Binding-site contacts:
Ligand atom O5 contacts residue THR14 of chain 1.D at 4.1 Å.
Ligand atom C1 contacts residue THR14 of chain 1.D at 3.5 Å.
Ligand atom C8 contacts residue ASP13 of chain 1.D at 4.3 Å.
Ligand atom C3 contacts residue THR14 of chain 1.D at 3.6 Å.
Ligand atom O5 contacts residue ASN12 of chain 1.D at 2.4 Å (h-bond).
Ligand atom C1 contacts residue ASN12 of chain 1.D at 1.4 Å.
Ligand atom N2 contacts residue THR14 of chain 1.D at 2.5 Å (h-bond).
Ligand atom C5 contacts residue ASN12 of chain 1.D at 3.7 Å.
Ligand atom C8 contacts residue PRO89 of chain 1.D at 3.8 Å (hydrophobic).
Ligand atom C8 contacts residue ASN12 of chain 1.D at 4.3 Å.
Ligand atom C2 contacts residue ASN12 of chain 1.D at 2.4 Å.
Ligand atom C1 contacts residue THR14 of chain 1.D at 3.9 Å.
Ligand atom C4 contacts residue ASN12 of chain 1.D at 4.2 Å.
Ligand atom C3 contacts residue ASN12 of chain 1.D at 3.8 Å.
Ligand atom N2 contacts residue ASN12 of chain 1.D at 2.8 Å (h-bond).
Ligand atom O3 contacts residue THR14 of chain 1.D at 4.1 Å.
Ligand atom C2 contacts residue THR14 of chain 1.D at 4.5 Å.
Ligand atom O7 contacts residue ASN12 of chain 1.D at 3.7 Å.
Ligand atom C8 contacts residue THR14 of chain 1.D at 3.3 Å.
Ligand atom C7 contacts residue THR14 of chain 1.D at 3.4 Å.
Ligand atom C7 contacts residue ASN12 of chain 1.D at 3.5 Å.
Ligand atom C2 contacts residue THR14 of chain 1.D at 3.5 Å.

This protein binds this small molecule.
Small molecule (SMILES): CC(=O)N[C@H]1[C@H](O[C@H]2[C@H](O[C@@H]3O[C@@H](C)[C@@H](O)[C@@H](O)[C@@H]3O)[C@@H](NC(C)=O)CO[C@@H]2CO)O[C@H](CO)[C@@H](O)[C@@H]1O

Sequence of chain 1.D:
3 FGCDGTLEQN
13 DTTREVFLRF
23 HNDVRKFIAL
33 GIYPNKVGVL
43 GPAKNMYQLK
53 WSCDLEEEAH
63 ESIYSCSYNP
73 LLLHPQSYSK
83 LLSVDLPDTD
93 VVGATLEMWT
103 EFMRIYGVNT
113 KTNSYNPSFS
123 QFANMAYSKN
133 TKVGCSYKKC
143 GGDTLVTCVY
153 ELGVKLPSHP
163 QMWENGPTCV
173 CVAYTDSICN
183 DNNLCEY